The protein below binds the small molecule below.
Small molecule (SMILES): NCC(=O)O

Sequence of chain 1.A:
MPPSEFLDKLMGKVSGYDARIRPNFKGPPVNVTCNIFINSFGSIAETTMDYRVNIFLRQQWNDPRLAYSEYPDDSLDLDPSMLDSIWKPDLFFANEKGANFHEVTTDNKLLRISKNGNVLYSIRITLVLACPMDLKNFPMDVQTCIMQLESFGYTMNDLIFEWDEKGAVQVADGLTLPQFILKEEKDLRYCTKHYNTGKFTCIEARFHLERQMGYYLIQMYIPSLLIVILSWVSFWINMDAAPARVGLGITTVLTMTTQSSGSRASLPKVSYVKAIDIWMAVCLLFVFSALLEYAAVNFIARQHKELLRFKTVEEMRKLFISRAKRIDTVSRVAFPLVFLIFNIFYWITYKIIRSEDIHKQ

Binding-site contacts:
Ligand atom CA contacts residue SER153 of chain 1.D at 4.2 Å.
Ligand atom O contacts residue ARG89 of chain 1.D at 3.6 Å.
Ligand atom O contacts residue PHE87 of chain 1.D at 3.9 Å.
Ligand atom OXT contacts residue LEU141 of chain 1.D at 4.0 Å.
Ligand atom OXT contacts residue PHE87 of chain 1.D at 3.5 Å.
Ligand atom N contacts residue PHE87 of chain 1.D at 3.5 Å.
Ligand atom C contacts residue PHE87 of chain 1.D at 3.5 Å (hydrophobic).
Ligand atom CA contacts residue PHE231 of chain 1.A at 4.2 Å (hydrophobic).
Ligand atom OXT contacts residue ARG89 of chain 1.D at 3.5 Å (salt-bridge).
Ligand atom CA contacts residue LEU141 of chain 1.D at 3.7 Å (hydrophobic).
Ligand atom O contacts residue THR228 of chain 1.A at 3.0 Å (h-bond).
Ligand atom CA contacts residue PHE87 of chain 1.D at 3.7 Å (hydrophobic).
Ligand atom OXT contacts residue SER153 of chain 1.D at 2.4 Å (h-bond).
Ligand atom C contacts residue LEU141 of chain 1.D at 4.0 Å (hydrophobic).
Ligand atom OXT contacts residue THR228 of chain 1.A at 4.2 Å.
Ligand atom C contacts residue THR228 of chain 1.A at 3.7 Å.
Ligand atom C contacts residue SER153 of chain 1.D at 3.6 Å.
Ligand atom N contacts residue PHE183 of chain 1.A at 3.5 Å (h-bond).
Ligand atom C contacts residue ARG89 of chain 1.D at 4.2 Å.
Ligand atom O contacts residue TYR226 of chain 1.A at 3.7 Å.
Ligand atom N contacts residue PHE231 of chain 1.A at 4.0 Å.
Ligand atom CA contacts residue PHE183 of chain 1.A at 3.3 Å (hydrophobic).
Ligand atom N contacts residue TYR226 of chain 1.A at 3.8 Å.
Ligand atom O contacts residue PHE231 of chain 1.A at 4.2 Å.
Ligand atom OXT contacts residue PHE183 of chain 1.A at 4.4 Å.

Sequence of chain 1.D:
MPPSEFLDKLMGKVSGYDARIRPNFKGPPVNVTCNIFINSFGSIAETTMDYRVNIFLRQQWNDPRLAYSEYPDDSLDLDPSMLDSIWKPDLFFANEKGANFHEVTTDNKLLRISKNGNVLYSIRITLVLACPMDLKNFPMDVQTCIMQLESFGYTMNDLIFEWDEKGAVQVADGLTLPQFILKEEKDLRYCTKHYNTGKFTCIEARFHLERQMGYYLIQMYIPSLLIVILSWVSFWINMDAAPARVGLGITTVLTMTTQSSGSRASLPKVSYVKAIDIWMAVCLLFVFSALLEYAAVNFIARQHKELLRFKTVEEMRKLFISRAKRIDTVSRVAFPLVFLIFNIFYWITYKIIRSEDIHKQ